Sequence of chain 1.A:
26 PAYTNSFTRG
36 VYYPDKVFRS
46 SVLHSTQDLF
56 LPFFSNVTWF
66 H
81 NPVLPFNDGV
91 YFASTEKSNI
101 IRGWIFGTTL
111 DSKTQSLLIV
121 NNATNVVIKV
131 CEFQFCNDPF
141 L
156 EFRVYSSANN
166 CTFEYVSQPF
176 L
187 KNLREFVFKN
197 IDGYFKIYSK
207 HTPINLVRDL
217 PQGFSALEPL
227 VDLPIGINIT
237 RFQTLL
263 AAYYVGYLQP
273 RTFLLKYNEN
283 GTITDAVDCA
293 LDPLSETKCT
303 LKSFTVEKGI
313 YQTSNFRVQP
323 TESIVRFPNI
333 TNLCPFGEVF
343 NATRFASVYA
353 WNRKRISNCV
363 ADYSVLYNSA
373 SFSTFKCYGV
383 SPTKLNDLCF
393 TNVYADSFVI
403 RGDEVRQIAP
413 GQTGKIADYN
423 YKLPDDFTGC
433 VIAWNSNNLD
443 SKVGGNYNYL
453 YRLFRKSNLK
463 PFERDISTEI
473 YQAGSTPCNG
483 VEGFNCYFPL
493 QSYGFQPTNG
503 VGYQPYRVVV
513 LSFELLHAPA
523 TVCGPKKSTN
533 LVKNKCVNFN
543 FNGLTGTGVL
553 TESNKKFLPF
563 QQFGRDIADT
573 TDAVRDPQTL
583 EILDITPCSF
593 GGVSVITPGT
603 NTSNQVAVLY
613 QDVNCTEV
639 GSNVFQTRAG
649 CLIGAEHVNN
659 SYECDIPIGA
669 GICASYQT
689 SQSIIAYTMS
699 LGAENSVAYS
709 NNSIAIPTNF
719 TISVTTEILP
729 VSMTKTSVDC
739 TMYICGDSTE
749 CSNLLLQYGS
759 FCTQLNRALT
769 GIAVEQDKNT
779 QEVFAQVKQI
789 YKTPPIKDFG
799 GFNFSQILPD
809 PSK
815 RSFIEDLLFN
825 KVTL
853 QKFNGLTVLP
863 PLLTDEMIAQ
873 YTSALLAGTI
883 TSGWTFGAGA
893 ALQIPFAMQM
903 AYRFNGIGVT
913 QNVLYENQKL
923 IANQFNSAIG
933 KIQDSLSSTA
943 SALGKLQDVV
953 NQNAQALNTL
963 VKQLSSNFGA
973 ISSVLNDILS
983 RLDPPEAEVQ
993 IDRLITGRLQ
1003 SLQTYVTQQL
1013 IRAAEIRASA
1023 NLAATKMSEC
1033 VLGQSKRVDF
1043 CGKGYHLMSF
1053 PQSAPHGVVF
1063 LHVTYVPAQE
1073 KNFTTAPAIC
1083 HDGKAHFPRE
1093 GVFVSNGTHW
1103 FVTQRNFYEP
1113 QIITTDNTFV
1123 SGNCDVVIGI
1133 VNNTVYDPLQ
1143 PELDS

Binding-site contacts:
Ligand atom C2 contacts residue ASN801 of chain 1.A at 2.5 Å.
Ligand atom C6 contacts residue SER803 of chain 1.A at 4.2 Å.
Ligand atom O7 contacts residue ASN801 of chain 1.A at 2.9 Å (h-bond).
Ligand atom C8 contacts residue ASN801 of chain 1.A at 4.3 Å.
Ligand atom C5 contacts residue GLN804 of chain 1.A at 4.1 Å.
Ligand atom N2 contacts residue ASN801 of chain 1.A at 2.9 Å (h-bond).
Ligand atom C5 contacts residue ASN801 of chain 1.A at 3.7 Å.
Ligand atom C7 contacts residue ASN801 of chain 1.A at 3.1 Å.
Ligand atom C3 contacts residue ASN801 of chain 1.A at 3.8 Å.
Ligand atom C1 contacts residue SER803 of chain 1.A at 3.4 Å.
Ligand atom C6 contacts residue GLN804 of chain 1.A at 3.9 Å.
Ligand atom C1 contacts residue ASN801 of chain 1.A at 1.4 Å.
Ligand atom C4 contacts residue ASN801 of chain 1.A at 4.2 Å.
Ligand atom O5 contacts residue SER803 of chain 1.A at 3.5 Å (h-bond).
Ligand atom O5 contacts residue ASN801 of chain 1.A at 2.4 Å (h-bond).
Ligand atom C5 contacts residue SER803 of chain 1.A at 3.4 Å.

This protein binds this small molecule.
Small molecule (SMILES): CC(=O)N[C@@H]1[C@@H](O)[C@H](O)[C@@H](CO)O[C@H]1O